Sequence of chain 1.C:
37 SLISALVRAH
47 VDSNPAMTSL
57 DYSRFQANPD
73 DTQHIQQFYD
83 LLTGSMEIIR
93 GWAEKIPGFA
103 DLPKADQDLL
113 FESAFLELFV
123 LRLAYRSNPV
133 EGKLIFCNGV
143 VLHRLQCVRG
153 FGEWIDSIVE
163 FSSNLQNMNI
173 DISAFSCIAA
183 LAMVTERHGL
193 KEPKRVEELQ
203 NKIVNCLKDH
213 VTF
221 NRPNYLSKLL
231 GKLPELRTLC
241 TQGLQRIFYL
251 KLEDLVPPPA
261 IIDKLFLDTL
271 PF

Binding-site contacts:
Ligand atom C5 contacts residue THR269 of chain 1.C at 4.4 Å.
Ligand atom N1 contacts residue GLU119 of chain 1.C at 3.5 Å (salt-bridge).
Ligand atom C4 contacts residue SER115 of chain 1.C at 3.9 Å.
Ligand atom C8 contacts residue ARG237 of chain 1.C at 3.4 Å.
Ligand atom C8 contacts residue GLU119 of chain 1.C at 3.5 Å.
Ligand atom C5 contacts residue ARG189 of chain 1.C at 3.5 Å.
Ligand atom C9 contacts residue SER115 of chain 1.C at 3.7 Å.
Ligand atom O2 contacts residue ARG237 of chain 1.C at 2.7 Å (salt-bridge).
Ligand atom C6 contacts residue ARG189 of chain 1.C at 3.3 Å.
Ligand atom C9 contacts residue GLU119 of chain 1.C at 4.3 Å.
Ligand atom C3 contacts residue CYS240 of chain 1.C at 2.8 Å (hydrophobic).
Ligand atom C8 contacts residue SER115 of chain 1.C at 4.2 Å.
Ligand atom C2 contacts residue THR269 of chain 1.C at 3.7 Å.
Ligand atom C9 contacts residue THR269 of chain 1.C at 3.5 Å.
Ligand atom O1 contacts residue ARG189 of chain 1.C at 3.6 Å.
Ligand atom C2 contacts residue GLU119 of chain 1.C at 4.0 Å.
Ligand atom C6 contacts residue GLU119 of chain 1.C at 4.4 Å.
Ligand atom C7 contacts residue ARG189 of chain 1.C at 4.0 Å.
Ligand atom C3 contacts residue LEU244 of chain 1.C at 4.4 Å (hydrophobic).
Ligand atom C7 contacts residue GLU119 of chain 1.C at 3.5 Å.
Ligand atom O2 contacts residue ARG189 of chain 1.C at 3.3 Å (salt-bridge).
Ligand atom C2 contacts residue SER115 of chain 1.C at 4.0 Å.
Ligand atom N1 contacts residue THR241 of chain 1.C at 4.3 Å.
Ligand atom C4 contacts residue ARG189 of chain 1.C at 4.2 Å.
Ligand atom C3 contacts residue SER115 of chain 1.C at 3.9 Å.
Ligand atom C2 contacts residue CYS240 of chain 1.C at 1.9 Å (hydrophobic).
Ligand atom N1 contacts residue CYS240 of chain 1.C at 2.9 Å (h-bond).
Ligand atom N1 contacts residue ARG237 of chain 1.C at 3.3 Å.
Ligand atom C7 contacts residue ARG237 of chain 1.C at 2.5 Å.
Ligand atom C3 contacts residue THR269 of chain 1.C at 2.9 Å.
Ligand atom C4 contacts residue THR269 of chain 1.C at 3.2 Å.
Ligand atom C6 contacts residue ARG237 of chain 1.C at 3.4 Å.
Ligand atom C9 contacts residue CYS240 of chain 1.C at 4.0 Å (hydrophobic).
Ligand atom C8 contacts residue CYS240 of chain 1.C at 4.0 Å (hydrophobic).
Ligand atom C5 contacts residue SER115 of chain 1.C at 4.4 Å.

This protein binds this small molecule.
Small molecule (SMILES): O=C1C=C2NCC=C2C=C1O